This small molecule binds to this protein.
Small molecule (SMILES): C[n+]1cn([C@@H]2O[C@H](CO[P](=O)(O)OP(=O)(O)O)[C@@H](O)[C@H]2O)c2nc(N)[nH]c(=O)c21

Sequence of chain 1.A:
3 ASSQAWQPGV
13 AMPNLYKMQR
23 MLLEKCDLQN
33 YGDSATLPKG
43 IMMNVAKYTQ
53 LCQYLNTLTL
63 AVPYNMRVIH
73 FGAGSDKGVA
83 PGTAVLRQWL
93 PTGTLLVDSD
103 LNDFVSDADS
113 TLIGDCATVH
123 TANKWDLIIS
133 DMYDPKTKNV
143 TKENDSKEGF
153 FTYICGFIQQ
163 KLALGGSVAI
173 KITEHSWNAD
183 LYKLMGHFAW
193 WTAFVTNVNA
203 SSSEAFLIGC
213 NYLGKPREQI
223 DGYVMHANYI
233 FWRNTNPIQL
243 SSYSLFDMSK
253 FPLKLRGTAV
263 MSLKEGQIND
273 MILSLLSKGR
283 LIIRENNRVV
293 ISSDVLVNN

Binding-site contacts:
Ligand atom N2 contacts residue THR61 of chain 1.A at 3.3 Å (h-bond).
Ligand atom O6 contacts residue THR61 of chain 1.A at 3.0 Å (h-bond).
Ligand atom C6 contacts residue THR61 of chain 1.A at 3.7 Å.
Ligand atom C2 contacts residue ASN213 of chain 1.A at 4.5 Å.
Ligand atom N1 contacts residue TRP192 of chain 1.A at 4.4 Å.
Ligand atom C8 contacts residue TRP192 of chain 1.A at 3.4 Å (hydrophobic).
Ligand atom C6 contacts residue LEU60 of chain 1.A at 4.3 Å (hydrophobic).
Ligand atom C5 contacts residue TRP192 of chain 1.A at 3.8 Å (hydrophobic).
Ligand atom C2 contacts residue THR61 of chain 1.A at 3.5 Å.
Ligand atom O2A contacts residue ASN16 of chain 1.A at 4.1 Å.
Ligand atom O6 contacts residue LEU60 of chain 1.A at 3.1 Å.
Ligand atom C1' contacts residue TRP192 of chain 1.A at 3.5 Å (hydrophobic).
Ligand atom N1 contacts residue CYS212 of chain 1.A at 3.8 Å.
Ligand atom N2 contacts residue ALA191 of chain 1.A at 4.0 Å.
Ligand atom C2 contacts residue SER279 of chain 1.A at 4.0 Å.
Ligand atom O6 contacts residue THR59 of chain 1.A at 4.4 Å.
Ligand atom C6 contacts residue CYS212 of chain 1.A at 4.2 Å (hydrophobic).
Ligand atom N9 contacts residue TRP192 of chain 1.A at 3.4 Å.
Ligand atom N3 contacts residue TRP192 of chain 1.A at 3.5 Å.
Ligand atom C6 contacts residue TRP192 of chain 1.A at 4.1 Å (hydrophobic).
Ligand atom O6 contacts residue TRP192 of chain 1.A at 4.4 Å.
Ligand atom N2 contacts residue ASN213 of chain 1.A at 3.6 Å.
Ligand atom CM7 contacts residue LEU60 of chain 1.A at 3.7 Å (hydrophobic).
Ligand atom N7 contacts residue TRP192 of chain 1.A at 3.8 Å.
Ligand atom O4' contacts residue TRP192 of chain 1.A at 3.5 Å (h-bond).
Ligand atom CM7 contacts residue TRP192 of chain 1.A at 4.0 Å (hydrophobic).
Ligand atom N2 contacts residue TRP192 of chain 1.A at 4.3 Å.
Ligand atom N2 contacts residue SER279 of chain 1.A at 2.7 Å (h-bond).
Ligand atom N1 contacts residue THR61 of chain 1.A at 2.8 Å (h-bond).
Ligand atom O6 contacts residue CYS212 of chain 1.A at 3.9 Å.
Ligand atom N1 contacts residue ASN213 of chain 1.A at 4.3 Å.
Ligand atom C4 contacts residue TRP192 of chain 1.A at 3.6 Å (hydrophobic).
Ligand atom C2 contacts residue TRP192 of chain 1.A at 3.9 Å (hydrophobic).